Sequence of chain 3.B:
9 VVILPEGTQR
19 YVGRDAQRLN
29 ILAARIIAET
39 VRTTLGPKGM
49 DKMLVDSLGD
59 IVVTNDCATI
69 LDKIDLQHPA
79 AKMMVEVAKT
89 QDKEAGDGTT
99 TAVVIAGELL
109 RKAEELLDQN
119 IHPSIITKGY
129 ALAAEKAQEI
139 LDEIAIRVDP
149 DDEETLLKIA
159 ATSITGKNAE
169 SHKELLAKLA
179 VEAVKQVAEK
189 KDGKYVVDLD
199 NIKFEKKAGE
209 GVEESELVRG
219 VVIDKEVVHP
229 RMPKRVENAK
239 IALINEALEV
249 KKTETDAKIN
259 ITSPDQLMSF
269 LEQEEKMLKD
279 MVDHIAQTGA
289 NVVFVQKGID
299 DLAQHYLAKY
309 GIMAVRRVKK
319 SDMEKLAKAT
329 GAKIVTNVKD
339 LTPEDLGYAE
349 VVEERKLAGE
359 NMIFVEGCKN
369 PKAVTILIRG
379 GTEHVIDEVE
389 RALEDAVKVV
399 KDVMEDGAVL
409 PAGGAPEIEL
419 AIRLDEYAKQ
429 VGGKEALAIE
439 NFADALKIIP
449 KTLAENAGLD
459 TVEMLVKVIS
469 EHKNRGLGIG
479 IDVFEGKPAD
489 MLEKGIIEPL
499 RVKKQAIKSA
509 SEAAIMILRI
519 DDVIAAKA

Binding-site contacts:
Ligand atom O3G contacts residue ASP95 of chain 3.B at 2.8 Å (salt-bridge).
Ligand atom N3B contacts residue GLY96 of chain 3.B at 3.2 Å (h-bond).
Ligand atom O1A contacts residue GLY44 of chain 3.B at 3.1 Å (h-bond).
Ligand atom O2G contacts residue THR97 of chain 3.B at 2.4 Å (h-bond).
Ligand atom N3B contacts residue THR97 of chain 3.B at 2.9 Å (h-bond).
Ligand atom O4' contacts residue LEU451 of chain 3.B at 3.4 Å.
Ligand atom O2B contacts residue THR98 of chain 3.B at 3.4 Å.
Ligand atom N6 contacts residue ILE494 of chain 3.B at 3.4 Å.
Ligand atom O2B contacts residue THR99 of chain 3.B at 2.6 Å (h-bond).
Ligand atom N7 contacts residue THR163 of chain 3.B at 3.3 Å.
Ligand atom O3G contacts residue GLY96 of chain 3.B at 3.6 Å.
Ligand atom PG contacts residue THR97 of chain 3.B at 3.2 Å.
Ligand atom O1B contacts residue GLY96 of chain 3.B at 2.9 Å (h-bond).
Ligand atom O2G contacts residue GLY94 of chain 3.B at 3.6 Å (h-bond).
Ligand atom N3B contacts residue THR98 of chain 3.B at 3.0 Å (h-bond).
Ligand atom O2B contacts residue GLY96 of chain 3.B at 3.4 Å.
Ligand atom O1B contacts residue MG1 of chain 3.G at 3.1 Å.
Ligand atom O3A contacts residue LEU43 of chain 3.B at 3.5 Å.
Ligand atom O2' contacts residue ALA410 of chain 3.B at 3.0 Å.
Ligand atom O2G contacts residue ASP95 of chain 3.B at 3.6 Å.
Ligand atom C5 contacts residue PRO45 of chain 3.B at 3.3 Å (hydrophobic).
Ligand atom O2A contacts residue MG1 of chain 3.G at 2.2 Å.
Ligand atom N3 contacts residue GLY411 of chain 3.B at 3.3 Å.
Ligand atom PG contacts residue MG1 of chain 3.G at 3.6 Å.
Ligand atom O3G contacts residue MG1 of chain 3.G at 2.2 Å.
Ligand atom O4' contacts residue GLY44 of chain 3.B at 3.5 Å.
Ligand atom C2 contacts residue ILE479 of chain 3.B at 3.4 Å (hydrophobic).
Ligand atom C5 contacts residue ILE494 of chain 3.B at 3.6 Å (hydrophobic).
Ligand atom O1G contacts residue THR97 of chain 3.B at 3.3 Å (h-bond).
Ligand atom PA contacts residue MG1 of chain 3.G at 3.5 Å.
Ligand atom O5' contacts residue GLY44 of chain 3.B at 3.0 Å (h-bond).
Ligand atom O1A contacts residue THR42 of chain 3.B at 3.0 Å (h-bond).
Ligand atom O2G contacts residue GLY96 of chain 3.B at 3.2 Å (h-bond).
Ligand atom O2' contacts residue GLU496 of chain 3.B at 3.2 Å (salt-bridge).
Ligand atom PB contacts residue GLY96 of chain 3.B at 3.5 Å.
Ligand atom C6 contacts residue PRO45 of chain 3.B at 3.4 Å (hydrophobic).
Ligand atom C6 contacts residue ILE494 of chain 3.B at 3.5 Å (hydrophobic).
Ligand atom O2B contacts residue LEU43 of chain 3.B at 3.3 Å.
Ligand atom O2' contacts residue GLY411 of chain 3.B at 2.9 Å (h-bond).
Ligand atom O1A contacts residue LEU43 of chain 3.B at 3.4 Å.

This small molecule binds to this protein.
Small molecule (SMILES): Nc1ncnc2c1ncn2[C@@H]1O[C@H](CO[P](=O)(O)O[P](=O)(O)NP(=O)(O)O)[C@@H](O)[C@H]1O